Sequence of chain 3.D:
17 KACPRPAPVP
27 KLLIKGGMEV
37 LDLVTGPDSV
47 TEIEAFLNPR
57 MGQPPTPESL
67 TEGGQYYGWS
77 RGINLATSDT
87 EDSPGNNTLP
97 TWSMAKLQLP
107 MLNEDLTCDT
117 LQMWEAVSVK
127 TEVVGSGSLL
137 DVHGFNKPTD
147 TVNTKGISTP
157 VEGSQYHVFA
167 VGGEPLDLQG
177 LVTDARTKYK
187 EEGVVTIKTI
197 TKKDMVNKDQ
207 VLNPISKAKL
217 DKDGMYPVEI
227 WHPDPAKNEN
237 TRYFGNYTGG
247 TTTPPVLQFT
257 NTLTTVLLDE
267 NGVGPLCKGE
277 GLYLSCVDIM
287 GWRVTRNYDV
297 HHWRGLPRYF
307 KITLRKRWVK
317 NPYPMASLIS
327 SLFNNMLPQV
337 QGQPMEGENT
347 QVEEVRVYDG

This protein binds this small molecule.
Small molecule (SMILES): CC(=O)N[C@H]1[C@H]([C@H](O)[C@H](O)CO)O[C@@](O[C@H]2[C@@H](O)[C@@H](CO)O[C@@H](O[C@H]3[C@H](O)[C@@H](O)[C@H](O)O[C@@H]3CO)[C@@H]2O)(C(=O)O)C[C@@H]1O

Binding-site contacts:
Ligand atom C3 contacts residue GLY78 of chain 3.C at 3.9 Å.
Ligand atom O8 contacts residue ARG77 of chain 3.C at 3.6 Å (salt-bridge).
Ligand atom O1B contacts residue TYR72 of chain 3.C at 4.4 Å.
Ligand atom O1B contacts residue ARG77 of chain 3.C at 2.7 Å (salt-bridge).
Ligand atom C6 contacts residue ASN93 of chain 3.C at 3.7 Å.
Ligand atom O3 contacts residue VAL296 of chain 3.C at 4.4 Å.
Ligand atom C1 contacts residue TYR72 of chain 3.C at 4.3 Å (hydrophobic).
Ligand atom O1A contacts residue GLY78 of chain 3.C at 3.8 Å.
Ligand atom O4 contacts residue TYR72 of chain 3.C at 3.8 Å.
Ligand atom C1 contacts residue ARG77 of chain 3.C at 3.3 Å.
Ligand atom C4 contacts residue ARG77 of chain 3.C at 4.4 Å.
Ligand atom C11 contacts residue ASP85 of chain 3.D at 4.0 Å.
Ligand atom C1 contacts residue GLY78 of chain 3.C at 4.2 Å.
Ligand atom O4 contacts residue ILE79 of chain 3.C at 3.7 Å.
Ligand atom O3 contacts residue GLY78 of chain 3.C at 3.4 Å.
Ligand atom C5 contacts residue TYR72 of chain 3.C at 3.6 Å (hydrophobic).
Ligand atom C11 contacts residue TYR72 of chain 3.C at 4.3 Å (hydrophobic).
Ligand atom C4 contacts residue GLY78 of chain 3.C at 3.2 Å.
Ligand atom O1A contacts residue ARG77 of chain 3.C at 3.0 Å (salt-bridge).
Ligand atom O10 contacts residue THR291 of chain 3.C at 4.4 Å.
Ligand atom C2 contacts residue GLY78 of chain 3.C at 4.1 Å.
Ligand atom O10 contacts residue ASN293 of chain 3.C at 4.5 Å.
Ligand atom O6 contacts residue ASN93 of chain 3.C at 3.4 Å (h-bond).
Ligand atom O9 contacts residue ARG77 of chain 3.C at 3.8 Å.
Ligand atom O4 contacts residue GLY78 of chain 3.C at 3.1 Å.
Ligand atom C3 contacts residue HIS298 of chain 3.C at 3.5 Å.
Ligand atom C2 contacts residue ARG77 of chain 3.C at 4.4 Å.
Ligand atom O1A contacts residue HIS298 of chain 3.C at 4.3 Å.
Ligand atom O4 contacts residue ASN80 of chain 3.C at 4.3 Å.
Ligand atom N5 contacts residue TYR72 of chain 3.C at 3.1 Å (h-bond).
Ligand atom O4 contacts residue HIS298 of chain 3.C at 3.2 Å (h-bond).
Ligand atom C3 contacts residue GLY78 of chain 3.C at 4.3 Å.
Ligand atom O4 contacts residue THR291 of chain 3.C at 3.3 Å.
Ligand atom O4 contacts residue ARG289 of chain 3.C at 4.4 Å.
Ligand atom O1A contacts residue TYR72 of chain 3.C at 3.6 Å.
Ligand atom C4 contacts residue HIS298 of chain 3.C at 3.8 Å.
Ligand atom C6 contacts residue TYR72 of chain 3.C at 3.9 Å (hydrophobic).
Ligand atom C4 contacts residue TYR72 of chain 3.C at 3.4 Å (hydrophobic).
Ligand atom C10 contacts residue TYR72 of chain 3.C at 4.0 Å (hydrophobic).
Ligand atom C3 contacts residue ARG77 of chain 3.C at 4.2 Å.

Sequence of chain 3.C:
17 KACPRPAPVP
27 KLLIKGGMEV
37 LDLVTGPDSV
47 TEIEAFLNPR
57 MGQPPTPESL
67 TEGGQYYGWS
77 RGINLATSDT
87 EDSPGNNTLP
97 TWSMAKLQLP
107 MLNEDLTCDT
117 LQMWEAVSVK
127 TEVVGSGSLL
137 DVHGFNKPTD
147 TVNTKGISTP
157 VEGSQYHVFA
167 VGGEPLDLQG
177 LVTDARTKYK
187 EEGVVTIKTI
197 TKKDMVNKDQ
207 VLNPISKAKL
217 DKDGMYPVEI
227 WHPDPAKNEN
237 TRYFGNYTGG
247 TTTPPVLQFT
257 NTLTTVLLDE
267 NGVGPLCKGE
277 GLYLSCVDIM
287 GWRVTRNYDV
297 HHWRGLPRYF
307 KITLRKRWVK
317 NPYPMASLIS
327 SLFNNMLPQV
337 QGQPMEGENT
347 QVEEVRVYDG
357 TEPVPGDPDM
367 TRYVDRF